A small-molecule ligand and the protein it binds are described below.
Small molecule (SMILES): CC(=O)N[C@@H]1[C@@H](O)[C@H](O)[C@@H](CO)O[C@H]1O

Binding-site contacts:
Ligand atom C8 contacts residue ASN280 of chain 1.A at 4.0 Å.
Ligand atom C4 contacts residue ASN282 of chain 1.A at 4.3 Å.
Ligand atom C7 contacts residue ASN280 of chain 1.A at 4.2 Å.
Ligand atom C7 contacts residue ASN282 of chain 1.A at 3.0 Å.
Ligand atom O5 contacts residue ASN282 of chain 1.A at 2.4 Å (h-bond).
Ligand atom O7 contacts residue ASN282 of chain 1.A at 2.7 Å (h-bond).
Ligand atom C1 contacts residue ASN282 of chain 1.A at 1.4 Å.
Ligand atom C3 contacts residue ASN282 of chain 1.A at 3.8 Å.
Ligand atom C8 contacts residue GLU281 of chain 1.A at 3.2 Å.
Ligand atom C2 contacts residue ASN282 of chain 1.A at 2.5 Å.
Ligand atom C8 contacts residue ASN282 of chain 1.A at 3.5 Å.
Ligand atom N2 contacts residue ASN282 of chain 1.A at 2.9 Å (h-bond).
Ligand atom C5 contacts residue ASN282 of chain 1.A at 3.7 Å.
Ligand atom O7 contacts residue ASN280 of chain 1.A at 3.5 Å (h-bond).

Sequence of chain 1.A:
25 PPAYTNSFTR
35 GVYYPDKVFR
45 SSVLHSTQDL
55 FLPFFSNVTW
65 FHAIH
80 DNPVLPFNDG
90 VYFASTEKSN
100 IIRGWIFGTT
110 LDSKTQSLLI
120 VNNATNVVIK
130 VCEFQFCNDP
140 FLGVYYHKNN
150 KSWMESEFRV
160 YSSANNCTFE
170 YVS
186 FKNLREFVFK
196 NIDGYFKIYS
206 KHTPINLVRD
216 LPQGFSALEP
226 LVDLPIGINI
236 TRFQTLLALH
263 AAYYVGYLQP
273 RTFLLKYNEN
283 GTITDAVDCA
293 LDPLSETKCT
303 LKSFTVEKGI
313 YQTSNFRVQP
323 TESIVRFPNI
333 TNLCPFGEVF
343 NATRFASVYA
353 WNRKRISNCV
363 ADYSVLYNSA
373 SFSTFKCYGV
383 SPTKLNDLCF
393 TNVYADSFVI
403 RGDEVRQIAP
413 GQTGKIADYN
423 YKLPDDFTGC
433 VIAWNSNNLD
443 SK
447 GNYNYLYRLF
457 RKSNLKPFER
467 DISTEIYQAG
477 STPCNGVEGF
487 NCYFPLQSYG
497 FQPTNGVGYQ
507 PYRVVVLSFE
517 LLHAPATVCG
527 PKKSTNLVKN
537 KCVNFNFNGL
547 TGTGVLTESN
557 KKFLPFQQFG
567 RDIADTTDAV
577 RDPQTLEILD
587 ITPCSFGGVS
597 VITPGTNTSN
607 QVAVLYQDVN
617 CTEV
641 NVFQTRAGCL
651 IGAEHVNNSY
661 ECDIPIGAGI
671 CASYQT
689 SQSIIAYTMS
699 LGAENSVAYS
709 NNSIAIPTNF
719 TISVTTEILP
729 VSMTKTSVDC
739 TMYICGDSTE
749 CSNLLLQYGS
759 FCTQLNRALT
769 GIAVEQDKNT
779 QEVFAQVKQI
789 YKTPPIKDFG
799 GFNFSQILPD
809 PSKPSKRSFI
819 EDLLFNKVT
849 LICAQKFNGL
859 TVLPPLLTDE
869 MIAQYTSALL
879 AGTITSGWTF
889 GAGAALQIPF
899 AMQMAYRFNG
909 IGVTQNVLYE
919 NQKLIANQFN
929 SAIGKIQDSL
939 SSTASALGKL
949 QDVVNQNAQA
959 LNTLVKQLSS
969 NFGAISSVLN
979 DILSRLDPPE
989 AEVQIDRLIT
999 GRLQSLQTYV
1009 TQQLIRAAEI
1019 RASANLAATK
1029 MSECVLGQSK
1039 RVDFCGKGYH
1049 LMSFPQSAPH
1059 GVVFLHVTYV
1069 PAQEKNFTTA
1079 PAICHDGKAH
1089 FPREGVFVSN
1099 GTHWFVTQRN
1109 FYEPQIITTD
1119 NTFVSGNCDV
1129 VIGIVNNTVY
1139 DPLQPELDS